The protein below binds the small molecule below.
Small molecule (SMILES): CC(C)O[PH](=O)OC(C)C

Sequence of chain 1.A:
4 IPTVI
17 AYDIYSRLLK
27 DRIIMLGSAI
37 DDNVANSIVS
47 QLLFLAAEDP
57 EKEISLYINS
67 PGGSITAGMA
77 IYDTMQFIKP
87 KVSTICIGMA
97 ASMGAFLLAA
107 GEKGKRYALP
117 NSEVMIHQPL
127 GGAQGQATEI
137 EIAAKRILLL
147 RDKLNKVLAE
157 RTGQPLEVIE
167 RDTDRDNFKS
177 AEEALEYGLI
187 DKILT

Binding-site contacts:
Ligand atom O3P contacts residue GLY68 of chain 1.A at 4.1 Å.
Ligand atom C2' contacts residue GLY69 of chain 1.A at 3.9 Å.
Ligand atom C2 contacts residue HIS123 of chain 1.A at 3.8 Å.
Ligand atom C3' contacts residue PRO125 of chain 1.A at 4.2 Å (hydrophobic).
Ligand atom O1P contacts residue MET99 of chain 1.A at 2.8 Å (h-bond).
Ligand atom C2' contacts residue SER98 of chain 1.A at 3.4 Å.
Ligand atom C3' contacts residue ILE71 of chain 1.A at 4.0 Å (hydrophobic).
Ligand atom O3P contacts residue SER98 of chain 1.A at 2.5 Å (h-bond).
Ligand atom C1' contacts residue HIS123 of chain 1.A at 3.6 Å.
Ligand atom C1 contacts residue SER98 of chain 1.A at 3.3 Å.
Ligand atom P contacts residue HIS123 of chain 1.A at 3.6 Å.
Ligand atom C1 contacts residue MET99 of chain 1.A at 4.1 Å (hydrophobic).
Ligand atom P contacts residue MET99 of chain 1.A at 3.1 Å.
Ligand atom C3' contacts residue LEU126 of chain 1.A at 3.6 Å (hydrophobic).
Ligand atom P contacts residue SER98 of chain 1.A at 1.6 Å.
Ligand atom C3 contacts residue SER98 of chain 1.A at 3.7 Å.
Ligand atom C3 contacts residue HIS123 of chain 1.A at 3.0 Å.
Ligand atom O2P contacts residue HIS123 of chain 1.A at 3.2 Å (h-bond).
Ligand atom C2 contacts residue MET99 of chain 1.A at 3.4 Å (hydrophobic).
Ligand atom C2' contacts residue HIS123 of chain 1.A at 3.9 Å.
Ligand atom C2 contacts residue PRO125 of chain 1.A at 4.2 Å (hydrophobic).
Ligand atom O3P contacts residue GLY69 of chain 1.A at 3.0 Å (h-bond).
Ligand atom O1P contacts residue HIS123 of chain 1.A at 4.3 Å.
Ligand atom P contacts residue GLY69 of chain 1.A at 4.2 Å.
Ligand atom O2P contacts residue SER98 of chain 1.A at 2.6 Å (h-bond).
Ligand atom C1 contacts residue HIS123 of chain 1.A at 3.4 Å.
Ligand atom C3' contacts residue GLY69 of chain 1.A at 3.9 Å.
Ligand atom C2 contacts residue LEU150 of chain 1.A at 3.6 Å (hydrophobic).
Ligand atom C1' contacts residue PRO125 of chain 1.A at 4.5 Å (hydrophobic).
Ligand atom O3P contacts residue MET99 of chain 1.A at 2.8 Å (h-bond).
Ligand atom C1' contacts residue GLY69 of chain 1.A at 4.3 Å.
Ligand atom C3 contacts residue MET99 of chain 1.A at 4.3 Å (hydrophobic).
Ligand atom C1' contacts residue SER98 of chain 1.A at 3.5 Å.
Ligand atom O2P contacts residue GLN124 of chain 1.A at 4.3 Å.
Ligand atom C2' contacts residue LEU126 of chain 1.A at 4.4 Å (hydrophobic).
Ligand atom O2P contacts residue PRO125 of chain 1.A at 4.2 Å.
Ligand atom C1' contacts residue LEU126 of chain 1.A at 4.0 Å (hydrophobic).
Ligand atom O1P contacts residue SER98 of chain 1.A at 2.5 Å (h-bond).